Sequence of chain 1.C:
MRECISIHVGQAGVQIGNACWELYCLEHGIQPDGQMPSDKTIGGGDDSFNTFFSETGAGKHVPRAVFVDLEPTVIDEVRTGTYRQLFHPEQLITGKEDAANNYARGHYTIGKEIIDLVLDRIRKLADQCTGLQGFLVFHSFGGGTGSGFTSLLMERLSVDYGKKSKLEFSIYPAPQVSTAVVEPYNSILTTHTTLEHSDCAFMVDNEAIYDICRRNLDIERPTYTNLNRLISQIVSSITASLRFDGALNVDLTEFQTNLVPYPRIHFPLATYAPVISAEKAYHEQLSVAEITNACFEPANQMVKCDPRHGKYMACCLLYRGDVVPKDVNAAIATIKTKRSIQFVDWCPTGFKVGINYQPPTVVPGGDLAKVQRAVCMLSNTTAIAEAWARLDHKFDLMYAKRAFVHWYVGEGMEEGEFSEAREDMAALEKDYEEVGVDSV

Sequence of chain 1.B:
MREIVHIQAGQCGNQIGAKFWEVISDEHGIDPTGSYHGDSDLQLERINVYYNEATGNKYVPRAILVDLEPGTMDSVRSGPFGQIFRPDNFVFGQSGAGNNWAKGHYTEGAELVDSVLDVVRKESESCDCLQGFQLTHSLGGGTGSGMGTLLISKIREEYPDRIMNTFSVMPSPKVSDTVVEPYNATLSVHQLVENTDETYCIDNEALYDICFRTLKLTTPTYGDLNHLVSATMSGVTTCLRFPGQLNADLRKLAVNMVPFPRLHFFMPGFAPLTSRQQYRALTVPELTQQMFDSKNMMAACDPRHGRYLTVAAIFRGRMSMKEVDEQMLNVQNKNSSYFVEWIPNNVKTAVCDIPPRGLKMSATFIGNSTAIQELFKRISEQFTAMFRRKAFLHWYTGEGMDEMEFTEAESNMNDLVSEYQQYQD

Binding-site contacts:
Ligand atom C1 contacts residue TYR222 of chain 1.B at 3.3 Å (hydrophobic).
Ligand atom O2 contacts residue ASN329 of chain 1.C at 3.8 Å.
Ligand atom C3 contacts residue SER176 of chain 1.B at 3.7 Å.
Ligand atom O2 contacts residue PRO220 of chain 1.B at 3.6 Å.
Ligand atom C1 contacts residue VAL175 of chain 1.B at 3.4 Å (hydrophobic).
Ligand atom C2 contacts residue VAL175 of chain 1.B at 3.7 Å (hydrophobic).
Ligand atom C7 contacts residue VAL175 of chain 1.B at 4.5 Å (hydrophobic).
Ligand atom C2 contacts residue SER176 of chain 1.B at 4.0 Å.
Ligand atom N1 contacts residue TYR208 of chain 1.B at 4.0 Å.
Ligand atom C5 contacts residue VAL175 of chain 1.B at 4.2 Å (hydrophobic).
Ligand atom O1 contacts residue PRO220 of chain 1.B at 3.6 Å.
Ligand atom O2 contacts residue THR219 of chain 1.B at 3.9 Å.
Ligand atom C3 contacts residue VAL175 of chain 1.B at 4.0 Å (hydrophobic).
Ligand atom S1 contacts residue TYR208 of chain 1.B at 4.3 Å.
Ligand atom C6 contacts residue VAL175 of chain 1.B at 3.7 Å (hydrophobic).
Ligand atom C2 contacts residue ASP177 of chain 1.B at 4.1 Å.
Ligand atom O1 contacts residue TYR208 of chain 1.B at 3.2 Å.
Ligand atom C2 contacts residue TYR222 of chain 1.B at 3.3 Å (hydrophobic).
Ligand atom CL1 contacts residue THR221 of chain 1.B at 3.8 Å.
Ligand atom CL1 contacts residue VAL175 of chain 1.B at 4.3 Å.
Ligand atom CL1 contacts residue TYR222 of chain 1.B at 3.9 Å.
Ligand atom C4 contacts residue LYS174 of chain 1.B at 4.4 Å.
Ligand atom CL1 contacts residue PRO220 of chain 1.B at 3.6 Å.
Ligand atom C7 contacts residue TYR208 of chain 1.B at 3.7 Å (hydrophobic).
Ligand atom S1 contacts residue PRO220 of chain 1.B at 4.1 Å.
Ligand atom C4 contacts residue VAL175 of chain 1.B at 4.3 Å (hydrophobic).
Ligand atom N1 contacts residue ASN329 of chain 1.C at 4.2 Å.
Ligand atom C7 contacts residue LYS174 of chain 1.B at 2.9 Å.
Ligand atom N1 contacts residue LYS174 of chain 1.B at 4.3 Å.

A small-molecule ligand and the protein it binds are described below.
Small molecule (SMILES): CNS(=O)(=O)c1ccccc1Cl